Sequence of chain 1.B:
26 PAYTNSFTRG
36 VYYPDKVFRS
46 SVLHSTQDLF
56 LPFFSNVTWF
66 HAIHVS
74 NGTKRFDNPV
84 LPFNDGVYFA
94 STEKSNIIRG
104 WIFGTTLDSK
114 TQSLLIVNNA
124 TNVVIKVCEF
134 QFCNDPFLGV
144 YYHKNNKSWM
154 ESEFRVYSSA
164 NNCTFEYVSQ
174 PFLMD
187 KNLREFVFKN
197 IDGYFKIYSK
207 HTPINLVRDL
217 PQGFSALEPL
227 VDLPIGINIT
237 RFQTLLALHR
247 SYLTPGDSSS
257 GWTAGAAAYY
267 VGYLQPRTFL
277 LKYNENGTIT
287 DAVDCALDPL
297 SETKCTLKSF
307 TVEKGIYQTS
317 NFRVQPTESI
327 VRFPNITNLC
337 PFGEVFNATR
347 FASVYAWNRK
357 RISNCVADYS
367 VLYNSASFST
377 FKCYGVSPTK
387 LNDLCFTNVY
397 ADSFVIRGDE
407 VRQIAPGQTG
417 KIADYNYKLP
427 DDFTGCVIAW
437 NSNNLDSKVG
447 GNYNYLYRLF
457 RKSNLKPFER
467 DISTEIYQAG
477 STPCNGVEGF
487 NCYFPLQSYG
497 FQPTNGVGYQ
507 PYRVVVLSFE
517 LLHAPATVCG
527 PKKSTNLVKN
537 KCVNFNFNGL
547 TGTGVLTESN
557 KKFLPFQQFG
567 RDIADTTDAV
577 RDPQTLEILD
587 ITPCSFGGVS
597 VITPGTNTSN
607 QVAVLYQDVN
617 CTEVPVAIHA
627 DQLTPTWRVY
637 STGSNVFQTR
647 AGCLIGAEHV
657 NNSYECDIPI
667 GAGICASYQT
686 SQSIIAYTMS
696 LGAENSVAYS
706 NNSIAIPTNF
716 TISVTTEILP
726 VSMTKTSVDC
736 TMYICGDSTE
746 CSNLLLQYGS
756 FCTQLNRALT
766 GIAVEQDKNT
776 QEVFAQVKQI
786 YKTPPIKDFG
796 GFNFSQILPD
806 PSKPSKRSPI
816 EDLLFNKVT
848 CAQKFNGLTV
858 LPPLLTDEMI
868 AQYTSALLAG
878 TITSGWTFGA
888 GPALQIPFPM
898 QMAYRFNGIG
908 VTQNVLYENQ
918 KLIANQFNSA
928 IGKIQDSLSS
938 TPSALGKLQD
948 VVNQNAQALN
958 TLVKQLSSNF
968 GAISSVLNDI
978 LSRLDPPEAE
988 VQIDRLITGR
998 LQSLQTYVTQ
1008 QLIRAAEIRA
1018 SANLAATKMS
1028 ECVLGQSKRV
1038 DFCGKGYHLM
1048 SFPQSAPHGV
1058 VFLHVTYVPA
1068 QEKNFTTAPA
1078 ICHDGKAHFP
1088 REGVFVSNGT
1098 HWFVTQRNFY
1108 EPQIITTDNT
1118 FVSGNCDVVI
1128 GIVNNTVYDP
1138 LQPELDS

The small molecule below binds the protein below.
Small molecule (SMILES): CC(=O)N[C@@H]1[C@@H](O)[C@H](O)[C@@H](CO)O[C@H]1O

Binding-site contacts:
Ligand atom C5 contacts residue ASN1131 of chain 1.B at 3.7 Å.
Ligand atom C3 contacts residue ASN1131 of chain 1.B at 3.8 Å.
Ligand atom C2 contacts residue ASN1131 of chain 1.B at 2.4 Å.
Ligand atom C4 contacts residue ASN1131 of chain 1.B at 4.2 Å.
Ligand atom O7 contacts residue ASN1131 of chain 1.B at 4.0 Å.
Ligand atom C1 contacts residue ASN1131 of chain 1.B at 1.4 Å.
Ligand atom N2 contacts residue ASN1131 of chain 1.B at 2.9 Å (h-bond).
Ligand atom C7 contacts residue ASN1131 of chain 1.B at 3.6 Å.
Ligand atom O5 contacts residue ASN1131 of chain 1.B at 2.4 Å (h-bond).
Ligand atom C8 contacts residue ASN1131 of chain 1.B at 4.5 Å.